Sequence of chain 1.A:
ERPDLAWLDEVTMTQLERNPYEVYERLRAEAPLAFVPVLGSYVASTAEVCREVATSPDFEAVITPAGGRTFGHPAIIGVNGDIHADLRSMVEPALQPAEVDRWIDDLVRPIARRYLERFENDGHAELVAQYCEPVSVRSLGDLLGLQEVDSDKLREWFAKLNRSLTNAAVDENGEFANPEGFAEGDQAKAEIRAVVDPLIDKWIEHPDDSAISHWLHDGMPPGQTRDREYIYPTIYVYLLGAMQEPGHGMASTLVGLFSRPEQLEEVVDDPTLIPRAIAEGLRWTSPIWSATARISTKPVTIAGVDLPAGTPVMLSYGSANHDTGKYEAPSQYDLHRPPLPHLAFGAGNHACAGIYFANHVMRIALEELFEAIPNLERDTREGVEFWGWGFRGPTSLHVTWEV

A small-molecule ligand and the protein it binds are described below.
Small molecule (SMILES): COc1ccccc1O

Binding-site contacts:
Ligand atom OAB contacts residue TYR240 of chain 1.A at 4.4 Å.
Ligand atom CAA contacts residue HEM1 of chain 1.B at 3.2 Å.
Ligand atom OAB contacts residue LEU244 of chain 1.A at 3.4 Å.
Ligand atom CAD contacts residue HEM1 of chain 1.B at 4.2 Å.
Ligand atom CAE contacts residue PHE395 of chain 1.A at 3.8 Å (hydrophobic).
Ligand atom CAI contacts residue GLY245 of chain 1.A at 3.8 Å.
Ligand atom CAE contacts residue PHE75 of chain 1.A at 4.0 Å (hydrophobic).
Ligand atom CAH contacts residue PHE395 of chain 1.A at 4.4 Å (hydrophobic).
Ligand atom CAA contacts residue VAL241 of chain 1.A at 3.8 Å (hydrophobic).
Ligand atom OAG contacts residue VAL241 of chain 1.A at 3.0 Å (h-bond).
Ligand atom CAH contacts residue GLY245 of chain 1.A at 3.8 Å.
Ligand atom CAE contacts residue ILE81 of chain 1.A at 4.0 Å (hydrophobic).
Ligand atom CAF contacts residue ILE81 of chain 1.A at 4.2 Å (hydrophobic).
Ligand atom CAC contacts residue PHE395 of chain 1.A at 4.2 Å (hydrophobic).
Ligand atom CAC contacts residue ILE81 of chain 1.A at 3.9 Å (hydrophobic).
Ligand atom OAG contacts residue GLY245 of chain 1.A at 3.2 Å.
Ligand atom OAB contacts residue GLY245 of chain 1.A at 3.0 Å (h-bond).
Ligand atom CAH contacts residue VAL241 of chain 1.A at 3.7 Å (hydrophobic).
Ligand atom CAA contacts residue GLY245 of chain 1.A at 3.9 Å.
Ligand atom CAH contacts residue PHE75 of chain 1.A at 4.3 Å (hydrophobic).
Ligand atom CAC contacts residue ALA295 of chain 1.A at 4.1 Å (hydrophobic).
Ligand atom CAH contacts residue LEU244 of chain 1.A at 4.3 Å (hydrophobic).
Ligand atom CAF contacts residue VAL241 of chain 1.A at 4.4 Å (hydrophobic).
Ligand atom CAF contacts residue HEM1 of chain 1.B at 3.7 Å.
Ligand atom CAI contacts residue ILE292 of chain 1.A at 4.2 Å (hydrophobic).
Ligand atom OAG contacts residue ALA246 of chain 1.A at 3.4 Å (h-bond).
Ligand atom CAE contacts residue LEU169 of chain 1.A at 4.3 Å (hydrophobic).
Ligand atom CAD contacts residue THR296 of chain 1.A at 3.6 Å.
Ligand atom CAD contacts residue ILE81 of chain 1.A at 4.0 Å (hydrophobic).
Ligand atom CAI contacts residue VAL241 of chain 1.A at 3.6 Å (hydrophobic).
Ligand atom CAF contacts residue ILE292 of chain 1.A at 3.4 Å (hydrophobic).
Ligand atom CAE contacts residue LEU244 of chain 1.A at 4.4 Å (hydrophobic).
Ligand atom CAC contacts residue THR296 of chain 1.A at 3.7 Å.
Ligand atom CAD contacts residue ILE292 of chain 1.A at 3.6 Å (hydrophobic).
Ligand atom CAA contacts residue ALA246 of chain 1.A at 3.5 Å (hydrophobic).
Ligand atom CAC contacts residue ILE292 of chain 1.A at 4.5 Å (hydrophobic).
Ligand atom OAB contacts residue VAL241 of chain 1.A at 2.6 Å (h-bond).
Ligand atom OAB contacts residue PHE75 of chain 1.A at 3.7 Å.